This small molecule binds to this protein.
Small molecule (SMILES): COc1ccc2c(c1)cc(C(=O)NS(=O)(=O)c1nnc(NC(C)=O)s1)n2CC(=O)O

Sequence of chain 1.B:
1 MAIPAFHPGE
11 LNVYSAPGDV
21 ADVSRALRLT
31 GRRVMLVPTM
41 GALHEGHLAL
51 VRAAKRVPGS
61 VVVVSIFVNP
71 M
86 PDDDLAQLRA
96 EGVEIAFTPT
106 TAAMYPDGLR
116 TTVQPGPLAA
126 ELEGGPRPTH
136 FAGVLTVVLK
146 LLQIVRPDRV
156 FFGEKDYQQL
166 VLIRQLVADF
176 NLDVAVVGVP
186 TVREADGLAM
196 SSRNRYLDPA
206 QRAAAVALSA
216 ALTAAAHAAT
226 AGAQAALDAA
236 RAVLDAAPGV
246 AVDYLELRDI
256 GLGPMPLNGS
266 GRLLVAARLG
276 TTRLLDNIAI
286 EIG

Binding-site contacts:
Ligand atom CAW contacts residue PRO58 of chain 1.B at 4.3 Å (hydrophobic).
Ligand atom SBD contacts residue VAL182 of chain 1.B at 4.3 Å.
Ligand atom CBA contacts residue PRO58 of chain 1.B at 4.4 Å (hydrophobic).
Ligand atom OAG contacts residue VAL182 of chain 1.B at 3.8 Å.
Ligand atom CBB contacts residue PRO58 of chain 1.B at 3.8 Å (hydrophobic).
Ligand atom CA contacts residue PRO58 of chain 1.B at 4.5 Å (hydrophobic).
Ligand atom CAY contacts residue ARG154 of chain 1.B at 4.4 Å.
Ligand atom OAG contacts residue ALA53 of chain 1.B at 4.1 Å.
Ligand atom OAF contacts residue ARG154 of chain 1.B at 2.9 Å (salt-bridge).
Ligand atom CAZ contacts residue ARG154 of chain 1.B at 4.3 Å.
Ligand atom OAF contacts residue VAL182 of chain 1.B at 3.8 Å.
Ligand atom OXT contacts residue ARG154 of chain 1.B at 3.4 Å (salt-bridge).
Ligand atom CBB contacts residue ARG56 of chain 1.B at 4.4 Å.
Ligand atom OAF contacts residue VAL57 of chain 1.B at 3.8 Å.
Ligand atom OAE contacts residue ARG154 of chain 1.B at 2.9 Å (salt-bridge).
Ligand atom CAZ contacts residue VAL182 of chain 1.B at 4.0 Å (hydrophobic).
Ligand atom C contacts residue ARG154 of chain 1.B at 4.0 Å.
Ligand atom SBD contacts residue PHE156 of chain 1.B at 4.2 Å.
Ligand atom CAV contacts residue ARG154 of chain 1.B at 3.5 Å.
Ligand atom OAF contacts residue PHE156 of chain 1.B at 3.7 Å.
Ligand atom SAS contacts residue VAL182 of chain 1.B at 3.8 Å.
Ligand atom CAJ contacts residue PRO58 of chain 1.B at 3.3 Å (hydrophobic).
Ligand atom NAQ contacts residue VAL57 of chain 1.B at 3.8 Å.
Ligand atom CAA contacts residue ARG56 of chain 1.B at 4.1 Å.
Ligand atom NAQ contacts residue ARG154 of chain 1.B at 4.0 Å.
Ligand atom SBD contacts residue ARG154 of chain 1.B at 3.9 Å.
Ligand atom CAK contacts residue ARG56 of chain 1.B at 3.8 Å.
Ligand atom SBD contacts residue VAL57 of chain 1.B at 4.4 Å.
Ligand atom CAI contacts residue PRO58 of chain 1.B at 3.6 Å (hydrophobic).
Ligand atom OAG contacts residue PHE156 of chain 1.B at 3.5 Å.
Ligand atom NAQ contacts residue ALA53 of chain 1.B at 4.5 Å.
Ligand atom CAL contacts residue ARG56 of chain 1.B at 4.0 Å.
Ligand atom N contacts residue PRO58 of chain 1.B at 4.3 Å.
Ligand atom CAV contacts residue VAL57 of chain 1.B at 4.0 Å (hydrophobic).
Ligand atom CAY contacts residue VAL57 of chain 1.B at 4.2 Å (hydrophobic).
Ligand atom CBA contacts residue ARG56 of chain 1.B at 4.0 Å.
Ligand atom CA contacts residue ARG154 of chain 1.B at 3.8 Å.
Ligand atom CAW contacts residue ARG56 of chain 1.B at 4.1 Å.
Ligand atom SAS contacts residue ARG154 of chain 1.B at 3.8 Å.
Ligand atom NAO contacts residue VAL182 of chain 1.B at 4.4 Å.